This protein binds this small molecule.
Small molecule (SMILES): OC1C(O)C(O)C(O)C(O)C1O

Binding-site contacts:
Ligand atom O5 contacts residue VAL112 of chain 1.B at 3.9 Å.
Ligand atom O3 contacts residue ASP219 of chain 1.B at 2.7 Å (salt-bridge).
Ligand atom O1 contacts residue GLY26 of chain 1.B at 3.2 Å (h-bond).
Ligand atom C1 contacts residue ASP12 of chain 1.B at 3.4 Å.
Ligand atom O1 contacts residue LIP1 of chain 1.S at 0.9 Å (h-bond).
Ligand atom O2 contacts residue TYR30 of chain 1.B at 3.8 Å.
Ligand atom O6 contacts residue ASP12 of chain 1.B at 2.6 Å (salt-bridge).
Ligand atom O2 contacts residue GLY26 of chain 1.B at 3.0 Å.
Ligand atom C4 contacts residue LIP1 of chain 1.S at 0.3 Å.
Ligand atom O6 contacts residue LIP1 of chain 1.S at 1.0 Å (h-bond).
Ligand atom C1 contacts residue LIP1 of chain 1.S at 0.6 Å.
Ligand atom O1 contacts residue ASP12 of chain 1.B at 2.4 Å (salt-bridge).
Ligand atom O4 contacts residue ARG85 of chain 1.B at 3.8 Å.
Ligand atom C2 contacts residue GLY216 of chain 1.B at 3.9 Å.
Ligand atom O3 contacts residue MG1 of chain 1.V at 4.0 Å.
Ligand atom C3 contacts residue LIP1 of chain 1.S at 0.3 Å.
Ligand atom O2 contacts residue GLY27 of chain 1.B at 3.2 Å (h-bond).
Ligand atom O4 contacts residue GLN136 of chain 1.B at 3.1 Å (h-bond).
Ligand atom O3 contacts residue LIP1 of chain 1.S at 0.3 Å (h-bond).
Ligand atom C2 contacts residue THR215 of chain 1.B at 3.9 Å.
Ligand atom C2 contacts residue LIP1 of chain 1.S at 0.3 Å.
Ligand atom O6 contacts residue LEU77 of chain 1.B at 3.4 Å.
Ligand atom O4 contacts residue LIP1 of chain 1.S at 0.3 Å (h-bond).
Ligand atom O1 contacts residue THR215 of chain 1.B at 3.2 Å.
Ligand atom O5 contacts residue ARG140 of chain 1.B at 3.1 Å (salt-bridge).
Ligand atom C2 contacts residue ASP219 of chain 1.B at 3.4 Å.
Ligand atom O4 contacts residue ARG140 of chain 1.B at 2.9 Å (salt-bridge).
Ligand atom O2 contacts residue ASP219 of chain 1.B at 2.9 Å (salt-bridge).
Ligand atom C1 contacts residue THR215 of chain 1.B at 3.4 Å.
Ligand atom C3 contacts residue ASP219 of chain 1.B at 3.6 Å.
Ligand atom O5 contacts residue LIP1 of chain 1.S at 0.5 Å (h-bond).
Ligand atom O1 contacts residue TYR30 of chain 1.B at 3.4 Å.
Ligand atom O6 contacts residue TYR75 of chain 1.B at 3.8 Å.
Ligand atom C6 contacts residue ASP12 of chain 1.B at 3.7 Å.
Ligand atom O5 contacts residue TYR75 of chain 1.B at 3.6 Å.
Ligand atom C6 contacts residue LIP1 of chain 1.S at 0.7 Å.
Ligand atom C5 contacts residue LIP1 of chain 1.S at 0.5 Å.
Ligand atom O3 contacts residue GLN136 of chain 1.B at 3.5 Å (h-bond).
Ligand atom O2 contacts residue LIP1 of chain 1.S at 0.2 Å (h-bond).
Ligand atom O1 contacts residue GLY25 of chain 1.B at 3.5 Å.

Sequence of chain 1.B:
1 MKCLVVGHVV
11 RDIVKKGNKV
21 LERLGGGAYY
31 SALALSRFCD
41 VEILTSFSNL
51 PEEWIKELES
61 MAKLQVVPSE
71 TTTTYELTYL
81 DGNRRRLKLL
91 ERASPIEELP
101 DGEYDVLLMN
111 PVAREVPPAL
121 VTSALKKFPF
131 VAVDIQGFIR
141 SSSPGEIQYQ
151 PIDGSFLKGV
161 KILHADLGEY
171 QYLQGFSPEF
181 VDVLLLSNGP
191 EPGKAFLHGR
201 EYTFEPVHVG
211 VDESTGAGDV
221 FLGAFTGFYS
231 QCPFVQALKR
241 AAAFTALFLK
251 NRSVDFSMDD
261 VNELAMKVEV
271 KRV